Binding-site contacts:
Ligand atom C20 contacts residue TYR76 of chain 1.B at 3.8 Å (hydrophobic).
Ligand atom C28 contacts residue GLY108 of chain 1.B at 3.6 Å.
Ligand atom C29 contacts residue LEU107 of chain 1.B at 3.8 Å (hydrophobic).
Ligand atom C40 contacts residue PHE136 of chain 1.B at 3.9 Å (hydrophobic).
Ligand atom C41 contacts residue PHE136 of chain 1.B at 3.3 Å (hydrophobic).
Ligand atom C3 contacts residue TYR76 of chain 1.B at 3.8 Å (hydrophobic).
Ligand atom O43 contacts residue TYR76 of chain 1.B at 3.7 Å.
Ligand atom C6 contacts residue LP41 of chain 1.F at 2.4 Å.
Ligand atom C41 contacts residue ILE19 of chain 1.B at 3.5 Å (hydrophobic).
Ligand atom C2 contacts residue GLU78 of chain 1.B at 4.1 Å.
Ligand atom N2 contacts residue TYR76 of chain 1.B at 3.9 Å.
Ligand atom C7 contacts residue TYR76 of chain 1.B at 3.5 Å (hydrophobic).
Ligand atom O7 contacts residue GLU78 of chain 1.B at 3.9 Å.
Ligand atom O5 contacts residue GLU78 of chain 1.B at 4.1 Å.
Ligand atom O7 contacts residue TYR76 of chain 1.B at 2.7 Å (h-bond).
Ligand atom O5 contacts residue LP41 of chain 1.F at 4.0 Å.
Ligand atom O42 contacts residue GLY108 of chain 1.B at 3.3 Å.
Ligand atom C28 contacts residue LP41 of chain 1.F at 4.0 Å.
Ligand atom C30 contacts residue TYR76 of chain 1.B at 4.1 Å (hydrophobic).
Ligand atom C33 contacts residue LP41 of chain 1.F at 3.7 Å.
Ligand atom C37 contacts residue LP41 of chain 1.F at 3.7 Å.
Ligand atom O6 contacts residue LP41 of chain 1.F at 1.4 Å.
Ligand atom C26 contacts residue LEU74 of chain 1.B at 3.4 Å (hydrophobic).
Ligand atom C28 contacts residue TYR76 of chain 1.B at 4.0 Å (hydrophobic).
Ligand atom C18 contacts residue TYR76 of chain 1.B at 4.0 Å (hydrophobic).
Ligand atom C30 contacts residue LP41 of chain 1.F at 3.0 Å.
Ligand atom C29 contacts residue GLY108 of chain 1.B at 3.1 Å.
Ligand atom C41 contacts residue VAL138 of chain 1.B at 3.9 Å (hydrophobic).
Ligand atom O43 contacts residue LP41 of chain 1.F at 4.0 Å.
Ligand atom O4 contacts residue GLY108 of chain 1.B at 3.4 Å (h-bond).
Ligand atom C25 contacts residue LEU74 of chain 1.B at 4.0 Å (hydrophobic).
Ligand atom C39 contacts residue ILE119 of chain 1.B at 4.1 Å (hydrophobic).
Ligand atom C29 contacts residue LP41 of chain 1.F at 3.5 Å.
Ligand atom O3 contacts residue TYR76 of chain 1.B at 3.0 Å (h-bond).
Ligand atom O3 contacts residue LP41 of chain 1.F at 3.5 Å (h-bond).
Ligand atom C2 contacts residue TYR76 of chain 1.B at 3.6 Å (hydrophobic).
Ligand atom C5 contacts residue LP41 of chain 1.F at 3.8 Å.
Ligand atom C31 contacts residue LP41 of chain 1.F at 3.6 Å.
Ligand atom C38 contacts residue LP41 of chain 1.F at 3.6 Å.
Ligand atom C27 contacts residue ILE119 of chain 1.B at 4.0 Å (hydrophobic).

Sequence of chain 1.B:
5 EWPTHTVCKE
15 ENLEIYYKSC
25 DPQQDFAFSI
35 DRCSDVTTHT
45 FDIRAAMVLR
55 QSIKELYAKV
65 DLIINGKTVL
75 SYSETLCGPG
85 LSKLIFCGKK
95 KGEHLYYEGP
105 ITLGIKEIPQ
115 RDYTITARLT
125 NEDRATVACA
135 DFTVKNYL

This small molecule binds to this protein.
Small molecule (SMILES): CCCCCCCCCCC[C@@H](O)CC(=O)N[C@H]1[C@@H](OP(=O)(O)O)O[C@H](CO)[C@@H](O)[C@@H]1OC(=O)C[C@H](O)CCCCCCCCCCC